Sequence of chain 2.C:
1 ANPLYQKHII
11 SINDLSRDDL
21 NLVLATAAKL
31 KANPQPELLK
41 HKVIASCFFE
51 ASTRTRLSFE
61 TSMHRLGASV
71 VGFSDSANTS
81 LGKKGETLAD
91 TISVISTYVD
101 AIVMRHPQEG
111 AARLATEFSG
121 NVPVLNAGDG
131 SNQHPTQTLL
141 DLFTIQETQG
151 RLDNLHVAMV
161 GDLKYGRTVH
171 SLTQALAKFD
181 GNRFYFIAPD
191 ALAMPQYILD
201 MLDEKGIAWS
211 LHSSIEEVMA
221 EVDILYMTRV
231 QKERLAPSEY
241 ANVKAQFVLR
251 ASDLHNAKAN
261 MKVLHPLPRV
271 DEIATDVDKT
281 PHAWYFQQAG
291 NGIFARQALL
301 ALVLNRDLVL

Binding-site contacts:
Ligand atom O1P contacts residue ARG54 of chain 1.C at 3.8 Å.
Ligand atom O1 contacts residue ARG105 of chain 1.C at 2.6 Å (salt-bridge).
Ligand atom O1P contacts residue ARG105 of chain 1.C at 2.8 Å (salt-bridge).
Ligand atom C1P contacts residue ARG105 of chain 1.C at 4.0 Å.
Ligand atom O1P contacts residue THR55 of chain 1.C at 3.0 Å (h-bond).
Ligand atom C1P contacts residue LEU267 of chain 1.C at 2.8 Å (hydrophobic).
Ligand atom C1 contacts residue ASP1 of chain 1.K at 3.0 Å.
Ligand atom P contacts residue THR53 of chain 1.C at 3.7 Å.
Ligand atom P contacts residue SER80 of chain 2.C at 3.5 Å.
Ligand atom O1 contacts residue HIS134 of chain 1.C at 3.1 Å (h-bond).
Ligand atom P contacts residue ARG54 of chain 1.C at 3.9 Å.
Ligand atom O2P contacts residue SER80 of chain 2.C at 3.0 Å (h-bond).
Ligand atom O1 contacts residue ASP1 of chain 1.K at 2.9 Å (salt-bridge).
Ligand atom O3P contacts residue SER80 of chain 2.C at 2.7 Å (h-bond).
Ligand atom O2P contacts residue LYS84 of chain 2.C at 2.9 Å.
Ligand atom O2P contacts residue SER52 of chain 1.C at 3.2 Å.
Ligand atom O1 contacts residue THR55 of chain 1.C at 3.0 Å (h-bond).
Ligand atom O3P contacts residue THR53 of chain 1.C at 3.0 Å (h-bond).
Ligand atom O3P contacts residue ARG54 of chain 1.C at 2.8 Å (salt-bridge).
Ligand atom C1 contacts residue LEU267 of chain 1.C at 3.2 Å (hydrophobic).
Ligand atom P contacts residue SER52 of chain 1.C at 3.5 Å.
Ligand atom O2P contacts residue THR53 of chain 1.C at 3.8 Å.
Ligand atom N1 contacts residue ARG54 of chain 1.C at 3.9 Å.
Ligand atom C1 contacts residue GLN137 of chain 1.C at 4.0 Å.
Ligand atom P contacts residue ARG105 of chain 1.C at 3.6 Å.
Ligand atom O1P contacts residue SER52 of chain 1.C at 2.5 Å (h-bond).
Ligand atom N1 contacts residue ASP1 of chain 1.K at 3.2 Å (salt-bridge).
Ligand atom O2P contacts residue ALA51 of chain 1.C at 3.7 Å.
Ligand atom C1P contacts residue ARG54 of chain 1.C at 3.5 Å.
Ligand atom N1 contacts residue GLN137 of chain 1.C at 3.2 Å (h-bond).
Ligand atom O3P contacts residue SER52 of chain 1.C at 3.9 Å.
Ligand atom C1 contacts residue ARG105 of chain 1.C at 3.6 Å.
Ligand atom O1 contacts residue GLN137 of chain 1.C at 4.0 Å.
Ligand atom C1 contacts residue THR55 of chain 1.C at 3.7 Å.
Ligand atom N1 contacts residue LEU267 of chain 1.C at 2.8 Å (h-bond).
Ligand atom C1P contacts residue PRO268 of chain 1.C at 3.5 Å (hydrophobic).
Ligand atom C1P contacts residue ASP1 of chain 1.K at 3.4 Å.
Ligand atom O2P contacts residue ARG105 of chain 1.C at 3.8 Å.
Ligand atom O1P contacts residue THR53 of chain 1.C at 3.8 Å.
Ligand atom N1 contacts residue PRO266 of chain 1.C at 2.8 Å (h-bond).

Sequence of chain 1.C:
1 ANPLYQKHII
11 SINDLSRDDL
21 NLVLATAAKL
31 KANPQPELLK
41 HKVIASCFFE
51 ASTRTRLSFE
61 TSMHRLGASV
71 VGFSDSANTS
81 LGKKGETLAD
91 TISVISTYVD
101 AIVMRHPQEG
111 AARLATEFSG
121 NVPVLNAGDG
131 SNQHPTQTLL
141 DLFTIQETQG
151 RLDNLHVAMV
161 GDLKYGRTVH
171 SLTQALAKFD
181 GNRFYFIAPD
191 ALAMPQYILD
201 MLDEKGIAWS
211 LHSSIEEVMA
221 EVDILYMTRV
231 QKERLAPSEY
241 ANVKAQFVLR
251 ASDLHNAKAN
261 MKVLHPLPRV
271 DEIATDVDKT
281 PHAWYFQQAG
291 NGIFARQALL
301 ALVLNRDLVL

A small-molecule ligand and the protein it binds are described below.
Small molecule (SMILES): NC(=O)CP(=O)(O)O